Sequence of chain 1.A:
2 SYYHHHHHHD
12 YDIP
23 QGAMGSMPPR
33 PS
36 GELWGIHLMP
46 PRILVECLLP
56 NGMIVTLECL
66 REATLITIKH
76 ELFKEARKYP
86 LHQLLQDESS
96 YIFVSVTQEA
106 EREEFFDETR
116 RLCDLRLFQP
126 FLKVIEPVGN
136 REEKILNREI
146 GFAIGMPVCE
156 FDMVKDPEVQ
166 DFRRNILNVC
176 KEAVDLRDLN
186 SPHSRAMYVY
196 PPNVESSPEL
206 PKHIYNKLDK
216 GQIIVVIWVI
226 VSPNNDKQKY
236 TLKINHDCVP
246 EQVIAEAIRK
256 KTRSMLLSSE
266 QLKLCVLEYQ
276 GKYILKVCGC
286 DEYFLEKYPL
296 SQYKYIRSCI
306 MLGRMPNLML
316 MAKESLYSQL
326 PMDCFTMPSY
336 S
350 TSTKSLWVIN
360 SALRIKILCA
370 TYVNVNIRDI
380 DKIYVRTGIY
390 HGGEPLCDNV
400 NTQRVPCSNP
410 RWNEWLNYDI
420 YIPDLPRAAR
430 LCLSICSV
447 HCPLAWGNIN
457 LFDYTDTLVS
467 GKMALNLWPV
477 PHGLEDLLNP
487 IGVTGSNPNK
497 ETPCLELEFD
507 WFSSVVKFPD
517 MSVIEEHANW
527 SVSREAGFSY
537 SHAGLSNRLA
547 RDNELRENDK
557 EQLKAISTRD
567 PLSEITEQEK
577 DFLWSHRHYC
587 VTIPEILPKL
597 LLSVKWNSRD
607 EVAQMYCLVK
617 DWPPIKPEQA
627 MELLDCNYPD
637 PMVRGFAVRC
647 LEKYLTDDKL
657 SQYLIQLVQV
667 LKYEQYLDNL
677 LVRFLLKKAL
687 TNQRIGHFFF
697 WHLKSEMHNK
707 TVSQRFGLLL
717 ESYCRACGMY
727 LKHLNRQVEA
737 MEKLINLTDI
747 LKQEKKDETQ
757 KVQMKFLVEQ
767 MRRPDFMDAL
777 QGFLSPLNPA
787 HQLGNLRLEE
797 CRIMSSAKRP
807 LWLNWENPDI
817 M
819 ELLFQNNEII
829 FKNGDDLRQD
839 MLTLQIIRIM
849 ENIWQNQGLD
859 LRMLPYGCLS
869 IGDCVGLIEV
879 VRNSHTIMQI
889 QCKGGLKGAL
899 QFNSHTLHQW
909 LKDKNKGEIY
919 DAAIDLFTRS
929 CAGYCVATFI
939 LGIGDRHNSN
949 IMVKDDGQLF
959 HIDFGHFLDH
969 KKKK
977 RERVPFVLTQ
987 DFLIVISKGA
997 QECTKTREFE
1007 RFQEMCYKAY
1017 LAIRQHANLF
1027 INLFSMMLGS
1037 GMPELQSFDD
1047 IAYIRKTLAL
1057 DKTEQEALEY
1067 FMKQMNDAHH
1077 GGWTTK

Sequence of chain 1.B:
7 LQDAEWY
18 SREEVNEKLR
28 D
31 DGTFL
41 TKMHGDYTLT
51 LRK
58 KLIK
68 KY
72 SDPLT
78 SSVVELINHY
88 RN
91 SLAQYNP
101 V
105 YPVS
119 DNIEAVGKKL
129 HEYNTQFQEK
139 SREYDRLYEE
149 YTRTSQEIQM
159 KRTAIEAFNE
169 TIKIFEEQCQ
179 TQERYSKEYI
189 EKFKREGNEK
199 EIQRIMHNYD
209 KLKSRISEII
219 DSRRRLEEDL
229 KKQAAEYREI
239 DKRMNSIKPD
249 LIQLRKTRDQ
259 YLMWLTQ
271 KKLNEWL

A protein and the small-molecule ligand that binds it are described below.
Small molecule (SMILES): Brc1c[nH]cn1

Binding-site contacts:
Ligand atom C02 contacts residue GLU168 of chain 1.B at 3.6 Å.
Ligand atom BR01 contacts residue GLU168 of chain 1.B at 3.5 Å.
Ligand atom BR01 contacts residue ARG107 of chain 1.A at 4.2 Å.
Ligand atom C03 contacts residue GLU168 of chain 1.B at 4.3 Å.
Ligand atom C03 contacts residue GLU106 of chain 1.A at 3.9 Å.
Ligand atom N06 contacts residue GLU168 of chain 1.B at 3.9 Å.
Ligand atom C02 contacts residue GLU106 of chain 1.A at 4.2 Å.
Ligand atom BR01 contacts residue GLU106 of chain 1.A at 3.6 Å.